A protein and the small-molecule ligand that binds it are described below.
Small molecule (SMILES): N[C@@H](CCC(=O)O)C(=O)O

Binding-site contacts:
Ligand atom CD contacts residue GLU193 of chain 1.A at 3.8 Å.
Ligand atom CA contacts residue PRO89 of chain 1.A at 4.2 Å (hydrophobic).
Ligand atom C contacts residue THR91 of chain 1.A at 3.7 Å.
Ligand atom CA contacts residue TYR61 of chain 1.A at 4.1 Å (hydrophobic).
Ligand atom OXT contacts residue ARG96 of chain 1.A at 2.7 Å (salt-bridge).
Ligand atom OXT contacts residue GLY141 of chain 1.A at 3.3 Å.
Ligand atom OXT contacts residue SER142 of chain 1.A at 2.9 Å (h-bond).
Ligand atom CA contacts residue THR91 of chain 1.A at 3.4 Å.
Ligand atom O contacts residue TYR61 of chain 1.A at 3.5 Å.
Ligand atom CB contacts residue TYR61 of chain 1.A at 3.5 Å (hydrophobic).
Ligand atom N contacts residue PRO89 of chain 1.A at 3.0 Å (h-bond).
Ligand atom OE2 contacts residue GLU193 of chain 1.A at 3.5 Å.
Ligand atom CD contacts residue LEU138 of chain 1.A at 4.1 Å (hydrophobic).
Ligand atom C contacts residue TYR61 of chain 1.A at 3.7 Å (hydrophobic).
Ligand atom N contacts residue TYR61 of chain 1.A at 4.1 Å.
Ligand atom OE2 contacts residue THR143 of chain 1.A at 2.7 Å (h-bond).
Ligand atom N contacts residue SER142 of chain 1.A at 4.0 Å.
Ligand atom CG contacts residue GLU193 of chain 1.A at 3.4 Å.
Ligand atom OE1 contacts residue SER142 of chain 1.A at 3.3 Å (h-bond).
Ligand atom N contacts residue TYR220 of chain 1.A at 3.8 Å.
Ligand atom N contacts residue GLU193 of chain 1.A at 2.8 Å (salt-bridge).
Ligand atom O contacts residue LEU90 of chain 1.A at 3.7 Å.
Ligand atom C contacts residue ARG96 of chain 1.A at 3.4 Å.
Ligand atom OE1 contacts residue GLY141 of chain 1.A at 3.7 Å.
Ligand atom CG contacts residue LEU138 of chain 1.A at 3.8 Å (hydrophobic).
Ligand atom OE1 contacts residue THR143 of chain 1.A at 3.1 Å (h-bond).
Ligand atom O contacts residue PRO89 of chain 1.A at 3.8 Å.
Ligand atom O contacts residue SER142 of chain 1.A at 4.1 Å.
Ligand atom CA contacts residue GLU193 of chain 1.A at 3.5 Å.
Ligand atom CG contacts residue TYR61 of chain 1.A at 4.2 Å (hydrophobic).
Ligand atom O contacts residue ARG96 of chain 1.A at 2.7 Å (salt-bridge).
Ligand atom CA contacts residue SER142 of chain 1.A at 3.3 Å.
Ligand atom CG contacts residue MET196 of chain 1.A at 4.3 Å (hydrophobic).
Ligand atom O contacts residue THR91 of chain 1.A at 3.0 Å (h-bond).
Ligand atom CD contacts residue THR143 of chain 1.A at 3.2 Å.
Ligand atom CB contacts residue LEU138 of chain 1.A at 4.1 Å (hydrophobic).
Ligand atom OXT contacts residue TYR61 of chain 1.A at 3.4 Å.
Ligand atom C contacts residue SER142 of chain 1.A at 3.4 Å.
Ligand atom CB contacts residue GLU193 of chain 1.A at 4.0 Å.
Ligand atom N contacts residue THR91 of chain 1.A at 2.7 Å (h-bond).

Sequence of chain 1.A:
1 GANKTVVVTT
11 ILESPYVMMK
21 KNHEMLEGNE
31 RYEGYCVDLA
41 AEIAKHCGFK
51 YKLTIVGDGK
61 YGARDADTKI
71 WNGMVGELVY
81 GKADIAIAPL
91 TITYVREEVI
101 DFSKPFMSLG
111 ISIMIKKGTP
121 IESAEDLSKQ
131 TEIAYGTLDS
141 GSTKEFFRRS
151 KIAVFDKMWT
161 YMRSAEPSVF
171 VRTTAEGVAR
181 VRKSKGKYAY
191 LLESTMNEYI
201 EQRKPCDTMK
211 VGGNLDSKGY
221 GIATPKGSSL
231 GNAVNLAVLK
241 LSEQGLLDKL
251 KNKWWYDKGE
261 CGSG